Sequence of chain 94.B:
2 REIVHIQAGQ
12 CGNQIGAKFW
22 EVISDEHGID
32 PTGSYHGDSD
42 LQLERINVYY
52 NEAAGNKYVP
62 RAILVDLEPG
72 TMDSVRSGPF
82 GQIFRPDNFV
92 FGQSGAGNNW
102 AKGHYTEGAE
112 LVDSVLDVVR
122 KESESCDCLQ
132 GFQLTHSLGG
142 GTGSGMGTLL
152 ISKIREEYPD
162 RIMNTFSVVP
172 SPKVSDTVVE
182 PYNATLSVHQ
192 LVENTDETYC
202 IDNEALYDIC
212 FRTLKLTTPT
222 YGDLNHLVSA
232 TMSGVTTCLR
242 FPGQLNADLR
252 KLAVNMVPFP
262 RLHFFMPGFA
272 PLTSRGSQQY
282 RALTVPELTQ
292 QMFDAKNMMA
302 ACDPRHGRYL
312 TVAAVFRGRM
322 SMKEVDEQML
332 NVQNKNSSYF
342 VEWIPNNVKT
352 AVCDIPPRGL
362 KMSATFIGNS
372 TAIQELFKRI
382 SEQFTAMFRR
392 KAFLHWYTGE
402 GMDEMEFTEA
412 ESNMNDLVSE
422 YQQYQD

This protein binds this small molecule.
Small molecule (SMILES): Nc1nc2c(ncn2[C@@H]2O[C@H](CO[P](=O)(O)C[P](=O)(O)OP(=O)(O)O)[C@@H](O)[C@H]2O)c(=O)[nH]1

Binding-site contacts:
Ligand atom O2B contacts residue THR143 of chain 94.B at 2.7 Å (h-bond).
Ligand atom N3 contacts residue VAL169 of chain 94.B at 3.8 Å.
Ligand atom O1G contacts residue ALA97 of chain 94.B at 3.0 Å (h-bond).
Ligand atom O3G contacts residue MG1 of chain 94.F at 2.5 Å.
Ligand atom O2B contacts residue GLY144 of chain 94.B at 2.7 Å (h-bond).
Ligand atom O6 contacts residue GLN15 of chain 94.B at 2.5 Å (h-bond).
Ligand atom C6 contacts residue TYR222 of chain 94.B at 3.7 Å (hydrophobic).
Ligand atom O3B contacts residue GLY142 of chain 94.B at 3.5 Å (h-bond).
Ligand atom O6 contacts residue TYR222 of chain 94.B at 3.8 Å.
Ligand atom C6 contacts residue ASN226 of chain 94.B at 3.3 Å.
Ligand atom PB contacts residue THR143 of chain 94.B at 3.3 Å.
Ligand atom PG contacts residue MG1 of chain 94.F at 3.5 Å.
Ligand atom N2 contacts residue ASN204 of chain 94.B at 2.6 Å (h-bond).
Ligand atom C2 contacts residue TYR222 of chain 94.B at 3.5 Å (hydrophobic).
Ligand atom O1B contacts residue GLY10 of chain 94.B at 3.7 Å.
Ligand atom O1G contacts residue THR143 of chain 94.B at 3.4 Å.
Ligand atom O2B contacts residue GLY10 of chain 94.B at 3.2 Å.
Ligand atom O2A contacts residue CYS12 of chain 94.B at 3.3 Å (h-bond).
Ligand atom C2 contacts residue ASN226 of chain 94.B at 3.6 Å.
Ligand atom O3' contacts residue GLU181 of chain 94.B at 3.3 Å (salt-bridge).
Ligand atom O2G contacts residue GLY142 of chain 94.B at 3.0 Å (h-bond).
Ligand atom O3B contacts residue THR143 of chain 94.B at 3.1 Å (h-bond).
Ligand atom C6 contacts residue GLN15 of chain 94.B at 3.6 Å.
Ligand atom O1B contacts residue MG1 of chain 94.F at 2.4 Å.
Ligand atom C4' contacts residue SER138 of chain 94.B at 3.2 Å.
Ligand atom N2 contacts residue ASN226 of chain 94.B at 2.9 Å (h-bond).
Ligand atom O2A contacts residue GLN11 of chain 94.B at 3.5 Å (h-bond).
Ligand atom PG contacts residue GLY142 of chain 94.B at 3.9 Å.
Ligand atom O6 contacts residue ASN226 of chain 94.B at 3.1 Å (h-bond).
Ligand atom O3B contacts residue MG1 of chain 94.F at 3.8 Å.
Ligand atom O1B contacts residue GLN11 of chain 94.B at 3.2 Å (h-bond).
Ligand atom C2 contacts residue ASN204 of chain 94.B at 3.4 Å.
Ligand atom O2G contacts residue ASN99 of chain 94.B at 2.9 Å (h-bond).
Ligand atom O1A contacts residue GLN11 of chain 94.B at 3.1 Å.
Ligand atom PB contacts residue MG1 of chain 94.F at 3.7 Å.
Ligand atom N1 contacts residue TYR222 of chain 94.B at 3.2 Å.
Ligand atom PB contacts residue GLY10 of chain 94.B at 3.9 Å.
Ligand atom O4' contacts residue SER138 of chain 94.B at 3.3 Å (h-bond).
Ligand atom N1 contacts residue ASN226 of chain 94.B at 2.7 Å (h-bond).
Ligand atom N3 contacts residue ASN204 of chain 94.B at 3.0 Å (h-bond).